The small molecule below binds the protein below.
Small molecule (SMILES): CC(=O)N[C@H]1[C@H](O[C@H]2[C@H](O)[C@@H](NC(C)=O)CO[C@@H]2CO)O[C@H](CO)[C@@H](O)[C@@H]1O

Binding-site contacts:
Ligand atom C4 contacts residue ASN202 of chain 1.A at 4.2 Å.
Ligand atom N2 contacts residue ASN202 of chain 1.A at 2.8 Å (h-bond).
Ligand atom C3 contacts residue ASN202 of chain 1.A at 3.6 Å.
Ligand atom O7 contacts residue ASN202 of chain 1.A at 3.4 Å (h-bond).
Ligand atom C7 contacts residue THR203 of chain 1.A at 4.2 Å.
Ligand atom C8 contacts residue VAL179 of chain 1.A at 4.5 Å (hydrophobic).
Ligand atom C8 contacts residue THR203 of chain 1.A at 3.8 Å.
Ligand atom C1 contacts residue ASN202 of chain 1.A at 1.4 Å.
Ligand atom C8 contacts residue ASN202 of chain 1.A at 3.5 Å.
Ligand atom C2 contacts residue ASN202 of chain 1.A at 2.4 Å.
Ligand atom O5 contacts residue ASN202 of chain 1.A at 2.4 Å (h-bond).
Ligand atom C8 contacts residue ILE199 of chain 1.A at 3.8 Å (hydrophobic).
Ligand atom N2 contacts residue THR203 of chain 1.A at 3.8 Å.
Ligand atom O5 contacts residue ARG197 of chain 1.A at 2.8 Å (salt-bridge).
Ligand atom C7 contacts residue ASN202 of chain 1.A at 3.2 Å.
Ligand atom C6 contacts residue VAL179 of chain 1.A at 4.2 Å (hydrophobic).
Ligand atom C6 contacts residue ARG197 of chain 1.A at 3.7 Å.
Ligand atom C1 contacts residue ARG197 of chain 1.A at 3.5 Å.
Ligand atom C5 contacts residue ASN202 of chain 1.A at 3.7 Å.
Ligand atom C5 contacts residue ARG197 of chain 1.A at 3.7 Å.
Ligand atom O6 contacts residue ARG197 of chain 1.A at 4.3 Å.

Sequence of chain 1.A:
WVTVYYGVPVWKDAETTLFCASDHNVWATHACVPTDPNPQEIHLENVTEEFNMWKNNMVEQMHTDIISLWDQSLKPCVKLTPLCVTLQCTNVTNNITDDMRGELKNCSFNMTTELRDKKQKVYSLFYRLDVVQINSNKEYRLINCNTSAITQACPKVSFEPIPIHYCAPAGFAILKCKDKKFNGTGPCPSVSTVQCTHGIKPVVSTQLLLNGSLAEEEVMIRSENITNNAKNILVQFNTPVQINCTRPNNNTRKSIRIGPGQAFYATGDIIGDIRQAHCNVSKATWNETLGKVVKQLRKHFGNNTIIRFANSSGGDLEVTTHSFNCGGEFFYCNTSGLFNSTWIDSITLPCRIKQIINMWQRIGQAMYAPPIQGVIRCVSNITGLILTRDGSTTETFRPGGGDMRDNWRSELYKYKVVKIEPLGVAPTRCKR